A small-molecule ligand and the protein it binds are described below.
Small molecule (SMILES): C[C@H](N)C(=O)N[C@H](C(=O)N[C@H](C(=O)N[C@H](C(=O)N[C@H](C(=O)N[C@H](C(=O)N[C@H](C(=O)O)[C@@H](C)O)[C@@H](C)O)[C@@H](C)O)[C@@H](C)O)[C@@H](C)O)[C@@H](C)O

Sequence of chain 1.A:
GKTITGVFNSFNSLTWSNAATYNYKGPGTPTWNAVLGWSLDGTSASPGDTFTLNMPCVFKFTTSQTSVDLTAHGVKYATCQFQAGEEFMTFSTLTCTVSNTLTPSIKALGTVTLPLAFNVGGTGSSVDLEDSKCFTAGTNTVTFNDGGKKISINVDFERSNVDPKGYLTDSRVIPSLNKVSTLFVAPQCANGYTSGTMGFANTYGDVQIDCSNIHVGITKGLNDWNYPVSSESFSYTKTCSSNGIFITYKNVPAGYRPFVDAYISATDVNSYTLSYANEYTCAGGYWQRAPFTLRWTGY

Binding-site contacts:
Ligand atom CB contacts residue SER171 of chain 1.A at 3.5 Å.
Ligand atom OXT contacts residue ARG172 of chain 1.A at 3.8 Å.
Ligand atom CB contacts residue ARG295 of chain 1.A at 3.6 Å.
Ligand atom CB contacts residue TYR22 of chain 1.A at 4.0 Å (hydrophobic).
Ligand atom O contacts residue LYS60 of chain 1.A at 3.4 Å (salt-bridge).
Ligand atom O contacts residue VAL173 of chain 1.A at 2.9 Å (h-bond).
Ligand atom O contacts residue SER171 of chain 1.A at 4.0 Å.
Ligand atom C contacts residue SER171 of chain 1.A at 3.6 Å.
Ligand atom O contacts residue TYR22 of chain 1.A at 2.7 Å (h-bond).
Ligand atom CB contacts residue GLY28 of chain 1.A at 3.7 Å.
Ligand atom OG1 contacts residue ARG172 of chain 1.A at 3.7 Å.
Ligand atom CA contacts residue ARG295 of chain 1.A at 3.3 Å.
Ligand atom C contacts residue ARG295 of chain 1.A at 3.5 Å.
Ligand atom C contacts residue VAL173 of chain 1.A at 3.8 Å (hydrophobic).
Ligand atom CG2 contacts residue TRP296 of chain 1.A at 3.5 Å (hydrophobic).
Ligand atom CG2 contacts residue TYR22 of chain 1.A at 3.8 Å (hydrophobic).
Ligand atom O contacts residue TRP296 of chain 1.A at 3.3 Å.
Ligand atom CG2 contacts residue THR297 of chain 1.A at 3.5 Å.
Ligand atom C contacts residue THR297 of chain 1.A at 3.5 Å.
Ligand atom CA contacts residue THR297 of chain 1.A at 3.2 Å.
Ligand atom OG1 contacts residue GLY298 of chain 1.A at 3.5 Å.
Ligand atom CB contacts residue THR297 of chain 1.A at 3.8 Å.
Ligand atom CG2 contacts residue TYR272 of chain 1.A at 3.9 Å (hydrophobic).
Ligand atom CA contacts residue TYR22 of chain 1.A at 3.8 Å (hydrophobic).
Ligand atom CB contacts residue TRP296 of chain 1.A at 3.8 Å (hydrophobic).
Ligand atom C contacts residue LYS60 of chain 1.A at 3.4 Å.
Ligand atom C contacts residue ARG172 of chain 1.A at 4.0 Å.
Ligand atom N contacts residue ARG295 of chain 1.A at 2.9 Å (salt-bridge).
Ligand atom N contacts residue SER171 of chain 1.A at 2.9 Å (h-bond).
Ligand atom C contacts residue TYR22 of chain 1.A at 3.8 Å (hydrophobic).
Ligand atom OXT contacts residue LYS60 of chain 1.A at 2.8 Å (salt-bridge).
Ligand atom OG1 contacts residue SER171 of chain 1.A at 3.5 Å (h-bond).
Ligand atom CG2 contacts residue ALA20 of chain 1.A at 3.9 Å (hydrophobic).
Ligand atom CA contacts residue SER171 of chain 1.A at 3.4 Å.
Ligand atom OG1 contacts residue THR297 of chain 1.A at 3.5 Å (h-bond).
Ligand atom O contacts residue ARG172 of chain 1.A at 3.6 Å.
Ligand atom O contacts residue ARG295 of chain 1.A at 3.6 Å.
Ligand atom N contacts residue THR297 of chain 1.A at 2.9 Å (h-bond).
Ligand atom CG2 contacts residue SER171 of chain 1.A at 3.9 Å.
Ligand atom O contacts residue THR297 of chain 1.A at 3.0 Å (h-bond).